Sequence of chain 1.B:
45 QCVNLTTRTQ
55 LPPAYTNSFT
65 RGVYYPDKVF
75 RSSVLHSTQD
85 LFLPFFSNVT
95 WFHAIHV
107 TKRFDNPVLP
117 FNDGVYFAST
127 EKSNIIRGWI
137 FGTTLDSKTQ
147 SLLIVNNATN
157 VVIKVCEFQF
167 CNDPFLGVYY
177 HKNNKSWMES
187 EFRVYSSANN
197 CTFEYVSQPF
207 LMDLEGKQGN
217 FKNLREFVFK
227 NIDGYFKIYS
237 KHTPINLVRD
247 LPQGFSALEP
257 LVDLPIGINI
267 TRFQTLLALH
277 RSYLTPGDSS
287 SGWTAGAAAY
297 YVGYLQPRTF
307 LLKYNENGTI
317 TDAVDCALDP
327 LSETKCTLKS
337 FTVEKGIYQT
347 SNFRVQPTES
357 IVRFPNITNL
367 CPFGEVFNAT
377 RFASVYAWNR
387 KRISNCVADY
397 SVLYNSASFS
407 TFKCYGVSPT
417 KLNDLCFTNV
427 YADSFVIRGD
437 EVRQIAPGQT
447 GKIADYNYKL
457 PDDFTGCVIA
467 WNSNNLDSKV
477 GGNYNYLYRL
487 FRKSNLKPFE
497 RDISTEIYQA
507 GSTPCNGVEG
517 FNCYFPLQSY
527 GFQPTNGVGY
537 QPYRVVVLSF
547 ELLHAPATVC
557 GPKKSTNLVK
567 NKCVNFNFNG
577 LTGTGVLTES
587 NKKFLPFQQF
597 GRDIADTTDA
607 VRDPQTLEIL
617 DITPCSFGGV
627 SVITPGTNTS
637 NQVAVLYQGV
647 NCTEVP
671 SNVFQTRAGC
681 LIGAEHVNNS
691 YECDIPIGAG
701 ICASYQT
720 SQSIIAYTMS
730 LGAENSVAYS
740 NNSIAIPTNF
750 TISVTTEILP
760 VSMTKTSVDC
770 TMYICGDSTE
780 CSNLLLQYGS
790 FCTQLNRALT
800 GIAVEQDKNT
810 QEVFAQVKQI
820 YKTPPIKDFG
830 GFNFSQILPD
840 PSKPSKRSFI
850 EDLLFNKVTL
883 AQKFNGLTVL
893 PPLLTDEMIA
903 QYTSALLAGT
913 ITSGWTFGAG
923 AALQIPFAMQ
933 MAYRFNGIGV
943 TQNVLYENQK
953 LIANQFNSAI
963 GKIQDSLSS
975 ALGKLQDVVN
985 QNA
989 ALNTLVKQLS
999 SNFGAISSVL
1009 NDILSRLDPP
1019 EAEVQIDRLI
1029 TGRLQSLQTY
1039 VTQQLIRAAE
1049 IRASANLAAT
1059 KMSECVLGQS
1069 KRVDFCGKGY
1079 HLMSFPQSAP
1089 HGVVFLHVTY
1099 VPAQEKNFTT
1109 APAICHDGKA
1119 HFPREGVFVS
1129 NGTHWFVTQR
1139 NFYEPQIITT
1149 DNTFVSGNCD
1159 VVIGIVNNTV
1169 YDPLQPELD

Sequence of chain 1.C:
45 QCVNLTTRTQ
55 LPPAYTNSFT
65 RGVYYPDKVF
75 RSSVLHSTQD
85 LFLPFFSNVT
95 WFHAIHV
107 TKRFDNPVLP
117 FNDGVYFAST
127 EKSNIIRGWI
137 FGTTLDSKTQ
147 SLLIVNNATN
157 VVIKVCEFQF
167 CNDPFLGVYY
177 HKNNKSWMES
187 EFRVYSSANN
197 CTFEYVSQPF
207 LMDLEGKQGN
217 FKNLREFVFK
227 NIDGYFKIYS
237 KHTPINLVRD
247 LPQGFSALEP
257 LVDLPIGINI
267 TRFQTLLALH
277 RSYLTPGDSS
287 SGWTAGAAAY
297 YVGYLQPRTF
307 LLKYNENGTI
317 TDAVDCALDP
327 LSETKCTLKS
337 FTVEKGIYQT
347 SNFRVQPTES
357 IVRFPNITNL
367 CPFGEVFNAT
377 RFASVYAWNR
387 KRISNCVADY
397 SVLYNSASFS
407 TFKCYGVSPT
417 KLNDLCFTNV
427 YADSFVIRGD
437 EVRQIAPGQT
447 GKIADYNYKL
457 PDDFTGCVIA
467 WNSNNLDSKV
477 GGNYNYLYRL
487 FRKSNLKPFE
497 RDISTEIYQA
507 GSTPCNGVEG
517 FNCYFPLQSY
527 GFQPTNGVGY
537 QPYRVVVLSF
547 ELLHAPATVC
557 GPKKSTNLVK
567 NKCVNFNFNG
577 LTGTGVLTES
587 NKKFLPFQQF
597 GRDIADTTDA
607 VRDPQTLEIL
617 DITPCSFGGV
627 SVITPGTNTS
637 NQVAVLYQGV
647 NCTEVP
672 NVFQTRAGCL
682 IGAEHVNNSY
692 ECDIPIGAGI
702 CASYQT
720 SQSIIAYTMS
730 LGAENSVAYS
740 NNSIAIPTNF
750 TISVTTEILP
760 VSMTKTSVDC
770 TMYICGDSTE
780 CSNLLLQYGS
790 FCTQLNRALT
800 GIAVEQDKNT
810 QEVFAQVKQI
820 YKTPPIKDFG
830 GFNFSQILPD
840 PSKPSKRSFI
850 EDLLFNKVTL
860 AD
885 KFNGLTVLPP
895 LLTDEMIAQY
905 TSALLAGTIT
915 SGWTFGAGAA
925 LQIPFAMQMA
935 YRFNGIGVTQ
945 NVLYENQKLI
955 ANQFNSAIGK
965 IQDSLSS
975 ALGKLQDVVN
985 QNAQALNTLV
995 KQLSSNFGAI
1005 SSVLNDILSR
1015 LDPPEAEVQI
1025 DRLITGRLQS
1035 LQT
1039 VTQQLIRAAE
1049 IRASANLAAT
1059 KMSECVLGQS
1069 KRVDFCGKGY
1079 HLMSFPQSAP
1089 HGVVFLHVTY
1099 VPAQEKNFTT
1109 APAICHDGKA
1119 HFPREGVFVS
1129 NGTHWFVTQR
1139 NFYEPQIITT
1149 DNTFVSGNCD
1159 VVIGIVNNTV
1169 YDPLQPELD

Binding-site contacts:
Ligand atom C4 contacts residue ASN740 of chain 1.B at 4.2 Å.
Ligand atom O5 contacts residue ASN740 of chain 1.B at 2.2 Å (h-bond).
Ligand atom C2 contacts residue ASN740 of chain 1.B at 2.6 Å.
Ligand atom O5 contacts residue ASP827 of chain 1.C at 3.6 Å.
Ligand atom C7 contacts residue ASN741 of chain 1.B at 4.0 Å.
Ligand atom O6 contacts residue ASN740 of chain 1.B at 4.3 Å.
Ligand atom N2 contacts residue ASN740 of chain 1.B at 3.1 Å.
Ligand atom C8 contacts residue ASN740 of chain 1.B at 4.5 Å.
Ligand atom O7 contacts residue ASN741 of chain 1.B at 3.3 Å (h-bond).
Ligand atom C5 contacts residue ASN740 of chain 1.B at 3.6 Å.
Ligand atom C5 contacts residue ASP827 of chain 1.C at 4.0 Å.
Ligand atom C1 contacts residue ASP827 of chain 1.C at 3.4 Å.
Ligand atom C7 contacts residue ASN740 of chain 1.B at 3.7 Å.
Ligand atom O7 contacts residue ASN740 of chain 1.B at 3.9 Å.
Ligand atom C3 contacts residue ASN740 of chain 1.B at 3.9 Å.
Ligand atom C6 contacts residue ASP827 of chain 1.C at 4.2 Å.
Ligand atom C8 contacts residue ASN741 of chain 1.B at 4.0 Å.
Ligand atom O6 contacts residue ASP827 of chain 1.C at 3.9 Å.
Ligand atom C1 contacts residue ASN740 of chain 1.B at 1.4 Å.

A small-molecule ligand and the protein it binds are described below.
Small molecule (SMILES): CC(=O)N[C@@H]1[C@@H](O)[C@H](O)[C@@H](CO)O[C@H]1O